Sequence of chain 1.B:
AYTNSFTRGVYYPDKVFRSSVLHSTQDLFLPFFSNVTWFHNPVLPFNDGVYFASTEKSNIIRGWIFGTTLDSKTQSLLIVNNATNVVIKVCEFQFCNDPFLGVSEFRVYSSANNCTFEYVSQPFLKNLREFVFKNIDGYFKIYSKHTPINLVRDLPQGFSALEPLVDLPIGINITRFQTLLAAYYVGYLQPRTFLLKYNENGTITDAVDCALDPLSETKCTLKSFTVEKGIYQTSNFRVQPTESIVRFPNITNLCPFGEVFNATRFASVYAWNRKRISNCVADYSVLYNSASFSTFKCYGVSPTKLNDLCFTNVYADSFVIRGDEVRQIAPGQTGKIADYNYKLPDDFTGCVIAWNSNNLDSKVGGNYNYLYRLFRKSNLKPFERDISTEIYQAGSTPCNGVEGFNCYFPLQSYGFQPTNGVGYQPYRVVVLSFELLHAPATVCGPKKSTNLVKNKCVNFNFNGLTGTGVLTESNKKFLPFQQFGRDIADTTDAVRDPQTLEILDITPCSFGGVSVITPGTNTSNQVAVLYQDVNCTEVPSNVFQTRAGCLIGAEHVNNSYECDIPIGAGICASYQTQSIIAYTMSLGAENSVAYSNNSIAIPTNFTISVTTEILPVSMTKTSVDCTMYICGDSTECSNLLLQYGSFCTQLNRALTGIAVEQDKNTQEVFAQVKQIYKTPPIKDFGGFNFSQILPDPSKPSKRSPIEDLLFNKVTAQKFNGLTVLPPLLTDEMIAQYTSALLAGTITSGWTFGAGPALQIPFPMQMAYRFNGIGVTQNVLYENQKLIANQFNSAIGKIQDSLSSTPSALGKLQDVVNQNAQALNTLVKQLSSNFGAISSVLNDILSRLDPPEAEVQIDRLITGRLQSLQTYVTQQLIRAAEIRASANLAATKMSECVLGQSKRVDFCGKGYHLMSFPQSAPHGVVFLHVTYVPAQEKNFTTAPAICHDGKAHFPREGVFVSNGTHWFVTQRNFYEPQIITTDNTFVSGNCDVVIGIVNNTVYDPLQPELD

The small molecule below binds the protein below.
Small molecule (SMILES): CC(=O)N[C@H]1[C@H](O[C@H]2[C@H](O)[C@@H](NC(C)=O)CO[C@@H]2CO)O[C@H](CO)[C@@H](O)[C@@H]1O

Binding-site contacts:
Ligand atom C1 contacts residue ASN801 of chain 1.B at 1.4 Å.
Ligand atom C5 contacts residue ASN801 of chain 1.B at 3.6 Å.
Ligand atom C6 contacts residue GLN804 of chain 1.B at 4.2 Å.
Ligand atom O6 contacts residue GLN804 of chain 1.B at 2.8 Å (h-bond).
Ligand atom O7 contacts residue ASN801 of chain 1.B at 4.5 Å.
Ligand atom C7 contacts residue ASN801 of chain 1.B at 3.7 Å.
Ligand atom O5 contacts residue SER803 of chain 1.B at 3.5 Å (h-bond).
Ligand atom N2 contacts residue ASN801 of chain 1.B at 2.8 Å (h-bond).
Ligand atom C2 contacts residue ASN801 of chain 1.B at 2.5 Å.
Ligand atom C4 contacts residue ASN801 of chain 1.B at 4.2 Å.
Ligand atom C8 contacts residue ASN801 of chain 1.B at 4.0 Å.
Ligand atom O6 contacts residue SER803 of chain 1.B at 4.1 Å.
Ligand atom C1 contacts residue SER803 of chain 1.B at 3.3 Å.
Ligand atom C3 contacts residue ASN801 of chain 1.B at 3.8 Å.
Ligand atom O5 contacts residue ASN801 of chain 1.B at 2.4 Å (h-bond).
Ligand atom C5 contacts residue SER803 of chain 1.B at 3.8 Å.